A small-molecule ligand and the protein it binds are described below.
Small molecule (SMILES): CC(=O)N[C@@H]1[C@@H](O)[C@H](O)[C@@H](CO)O[C@H]1O

Binding-site contacts:
Ligand atom N2 contacts residue ASN295 of chain 1.A at 2.7 Å (h-bond).
Ligand atom C1 contacts residue ASN295 of chain 1.A at 1.4 Å.
Ligand atom C7 contacts residue ALA530 of chain 1.A at 4.1 Å (hydrophobic).
Ligand atom O7 contacts residue ASN295 of chain 1.A at 4.0 Å.
Ligand atom C7 contacts residue ASN295 of chain 1.A at 3.6 Å.
Ligand atom C2 contacts residue ASN295 of chain 1.A at 2.3 Å.
Ligand atom C4 contacts residue ASN295 of chain 1.A at 4.1 Å.
Ligand atom O7 contacts residue ALA530 of chain 1.A at 3.9 Å.
Ligand atom O5 contacts residue ASN295 of chain 1.A at 2.4 Å (h-bond).
Ligand atom C5 contacts residue ASN295 of chain 1.A at 3.6 Å.
Ligand atom C8 contacts residue ALA530 of chain 1.A at 4.1 Å (hydrophobic).
Ligand atom C3 contacts residue ASN295 of chain 1.A at 3.7 Å.

Sequence of chain 1.A:
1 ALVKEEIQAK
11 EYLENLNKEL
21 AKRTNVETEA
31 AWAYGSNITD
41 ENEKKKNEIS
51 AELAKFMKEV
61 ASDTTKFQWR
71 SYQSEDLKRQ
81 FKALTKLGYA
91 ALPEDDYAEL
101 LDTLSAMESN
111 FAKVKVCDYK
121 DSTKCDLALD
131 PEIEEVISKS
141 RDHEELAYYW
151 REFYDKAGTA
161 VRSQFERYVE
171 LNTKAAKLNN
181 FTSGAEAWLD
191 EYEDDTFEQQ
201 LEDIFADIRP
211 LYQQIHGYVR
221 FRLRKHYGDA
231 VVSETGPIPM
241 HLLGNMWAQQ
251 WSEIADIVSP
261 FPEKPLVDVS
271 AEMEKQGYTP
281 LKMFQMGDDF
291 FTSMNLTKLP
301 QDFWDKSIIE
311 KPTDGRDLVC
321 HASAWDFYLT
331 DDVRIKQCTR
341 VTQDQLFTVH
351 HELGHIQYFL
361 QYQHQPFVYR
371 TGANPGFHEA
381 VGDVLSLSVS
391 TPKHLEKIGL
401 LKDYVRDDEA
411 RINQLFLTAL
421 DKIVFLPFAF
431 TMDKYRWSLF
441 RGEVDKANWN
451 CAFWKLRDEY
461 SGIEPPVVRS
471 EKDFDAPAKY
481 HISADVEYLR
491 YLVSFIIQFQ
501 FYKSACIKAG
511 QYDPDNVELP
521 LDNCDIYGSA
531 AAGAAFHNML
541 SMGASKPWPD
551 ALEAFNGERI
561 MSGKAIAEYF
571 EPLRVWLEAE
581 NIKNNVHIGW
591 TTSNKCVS